This protein binds this small molecule.
Small molecule (SMILES): N[C@@H](Cc1c[nH]c2ccccc12)C(=O)O

Sequence of chain 1.WA:
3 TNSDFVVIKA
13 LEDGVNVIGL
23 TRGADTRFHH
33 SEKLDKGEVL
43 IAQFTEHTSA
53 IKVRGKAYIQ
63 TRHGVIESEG

Sequence of chain 1.XA:
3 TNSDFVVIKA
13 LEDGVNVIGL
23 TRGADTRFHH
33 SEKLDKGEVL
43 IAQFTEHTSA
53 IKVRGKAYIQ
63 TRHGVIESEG

Binding-site contacts:
Ligand atom CA contacts residue THR28 of chain 1.XA at 3.3 Å.
Ligand atom CD1 contacts residue SER51 of chain 1.XA at 3.5 Å.
Ligand atom CE2 contacts residue ALA44 of chain 1.WA at 3.9 Å (hydrophobic).
Ligand atom O contacts residue GLY25 of chain 1.XA at 3.0 Å (h-bond).
Ligand atom CE3 contacts residue HIS32 of chain 1.WA at 3.9 Å.
Ligand atom N contacts residue THR23 of chain 1.XA at 2.9 Å (h-bond).
Ligand atom CA contacts residue SER51 of chain 1.XA at 3.9 Å.
Ligand atom N contacts residue ASP27 of chain 1.XA at 3.1 Å (salt-bridge).
Ligand atom CA contacts residue THR23 of chain 1.XA at 3.8 Å.
Ligand atom N contacts residue THR28 of chain 1.XA at 3.0 Å (h-bond).
Ligand atom OXT contacts residue THR47 of chain 1.WA at 2.6 Å (h-bond).
Ligand atom NE1 contacts residue GLN45 of chain 1.WA at 2.8 Å (h-bond).
Ligand atom C contacts residue GLY25 of chain 1.XA at 3.5 Å.
Ligand atom CZ2 contacts residue THR50 of chain 1.WA at 4.0 Å.
Ligand atom CE3 contacts residue HIS31 of chain 1.WA at 4.0 Å.
Ligand atom CD1 contacts residue THR47 of chain 1.WA at 3.9 Å.
Ligand atom CD1 contacts residue GLN45 of chain 1.WA at 3.6 Å.
Ligand atom OXT contacts residue THR50 of chain 1.WA at 3.0 Å (h-bond).
Ligand atom C contacts residue THR47 of chain 1.WA at 3.5 Å.
Ligand atom CE2 contacts residue THR50 of chain 1.WA at 4.0 Å.
Ligand atom CZ2 contacts residue ILE53 of chain 1.WA at 3.9 Å (hydrophobic).
Ligand atom O contacts residue THR47 of chain 1.WA at 3.6 Å.
Ligand atom NE1 contacts residue ALA44 of chain 1.WA at 3.7 Å.
Ligand atom CZ2 contacts residue ALA44 of chain 1.WA at 3.9 Å (hydrophobic).
Ligand atom N contacts residue ARG24 of chain 1.XA at 3.8 Å.
Ligand atom CA contacts residue GLY25 of chain 1.XA at 3.5 Å.
Ligand atom O contacts residue SER51 of chain 1.XA at 2.8 Å (h-bond).
Ligand atom N contacts residue GLY25 of chain 1.XA at 2.8 Å (h-bond).
Ligand atom CZ3 contacts residue HIS32 of chain 1.WA at 4.0 Å.
Ligand atom CB contacts residue THR23 of chain 1.XA at 3.8 Å.
Ligand atom CB contacts residue THR28 of chain 1.XA at 3.6 Å.
Ligand atom CB contacts residue SER51 of chain 1.XA at 3.4 Å.
Ligand atom CH2 contacts residue GLY21 of chain 1.WA at 3.6 Å.
Ligand atom OXT contacts residue HIS49 of chain 1.WA at 3.9 Å.
Ligand atom CG contacts residue SER51 of chain 1.XA at 3.8 Å.
Ligand atom C contacts residue SER51 of chain 1.XA at 3.5 Å.
Ligand atom CE2 contacts residue GLN45 of chain 1.WA at 3.9 Å.
Ligand atom CZ3 contacts residue GLY21 of chain 1.WA at 3.6 Å.
Ligand atom OXT contacts residue GLY25 of chain 1.XA at 4.0 Å.
Ligand atom O contacts residue ARG24 of chain 1.XA at 3.5 Å.